Sequence of chain 1.C:
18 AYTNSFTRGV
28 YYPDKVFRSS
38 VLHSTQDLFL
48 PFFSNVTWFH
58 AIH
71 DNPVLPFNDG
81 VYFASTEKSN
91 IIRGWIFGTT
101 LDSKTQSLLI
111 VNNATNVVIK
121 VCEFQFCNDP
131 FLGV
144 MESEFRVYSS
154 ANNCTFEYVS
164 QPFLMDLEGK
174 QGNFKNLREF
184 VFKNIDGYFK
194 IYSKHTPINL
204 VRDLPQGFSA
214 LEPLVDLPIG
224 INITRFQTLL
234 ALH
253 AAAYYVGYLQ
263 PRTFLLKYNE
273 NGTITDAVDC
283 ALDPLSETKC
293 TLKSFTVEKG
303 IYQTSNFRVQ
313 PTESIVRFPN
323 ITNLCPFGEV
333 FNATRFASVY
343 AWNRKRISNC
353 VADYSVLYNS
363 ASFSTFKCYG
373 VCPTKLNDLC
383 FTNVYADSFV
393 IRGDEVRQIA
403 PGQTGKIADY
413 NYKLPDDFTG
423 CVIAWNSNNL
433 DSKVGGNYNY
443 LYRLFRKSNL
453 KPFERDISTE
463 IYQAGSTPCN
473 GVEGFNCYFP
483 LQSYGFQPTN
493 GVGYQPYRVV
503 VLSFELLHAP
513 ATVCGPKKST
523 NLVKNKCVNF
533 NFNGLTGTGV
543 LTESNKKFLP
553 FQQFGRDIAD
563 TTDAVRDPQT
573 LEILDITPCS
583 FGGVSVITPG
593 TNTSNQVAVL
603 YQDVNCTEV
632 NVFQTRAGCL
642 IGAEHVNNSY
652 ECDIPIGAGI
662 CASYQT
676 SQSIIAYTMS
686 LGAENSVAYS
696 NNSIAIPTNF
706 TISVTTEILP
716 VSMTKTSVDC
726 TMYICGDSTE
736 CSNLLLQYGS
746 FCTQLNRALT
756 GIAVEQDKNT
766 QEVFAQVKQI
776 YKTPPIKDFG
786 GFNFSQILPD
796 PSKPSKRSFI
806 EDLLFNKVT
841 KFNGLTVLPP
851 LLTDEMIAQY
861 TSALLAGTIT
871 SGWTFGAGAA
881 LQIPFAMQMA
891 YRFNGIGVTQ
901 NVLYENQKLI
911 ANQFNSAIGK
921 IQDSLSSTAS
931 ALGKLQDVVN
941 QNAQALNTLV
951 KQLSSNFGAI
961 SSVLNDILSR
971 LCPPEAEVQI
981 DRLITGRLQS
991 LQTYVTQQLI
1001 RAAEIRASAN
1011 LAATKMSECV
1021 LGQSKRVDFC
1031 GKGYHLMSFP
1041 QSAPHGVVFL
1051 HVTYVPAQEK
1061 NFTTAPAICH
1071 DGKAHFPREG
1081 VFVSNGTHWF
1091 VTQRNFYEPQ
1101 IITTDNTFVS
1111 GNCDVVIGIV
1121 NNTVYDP

Binding-site contacts:
Ligand atom O6 contacts residue THR706 of chain 1.C at 4.4 Å.
Ligand atom C4 contacts residue ASN704 of chain 1.C at 4.2 Å.
Ligand atom O6 contacts residue GLN913 of chain 1.C at 3.8 Å.
Ligand atom C1 contacts residue GLN1058 of chain 1.C at 4.2 Å.
Ligand atom O7 contacts residue LEU909 of chain 1.C at 3.4 Å.
Ligand atom C7 contacts residue ASN704 of chain 1.C at 3.1 Å.
Ligand atom C3 contacts residue ASN704 of chain 1.C at 3.7 Å.
Ligand atom C5 contacts residue LEU909 of chain 1.C at 4.3 Å (hydrophobic).
Ligand atom C8 contacts residue ASN704 of chain 1.C at 4.3 Å.
Ligand atom O5 contacts residue GLN1058 of chain 1.C at 4.4 Å.
Ligand atom O6 contacts residue PHE705 of chain 1.C at 4.4 Å.
Ligand atom O7 contacts residue GLN1058 of chain 1.C at 3.5 Å (h-bond).
Ligand atom C7 contacts residue LEU909 of chain 1.C at 3.8 Å (hydrophobic).
Ligand atom C8 contacts residue LEU909 of chain 1.C at 4.2 Å (hydrophobic).
Ligand atom O4 contacts residue LEU909 of chain 1.C at 3.9 Å.
Ligand atom O5 contacts residue ASN704 of chain 1.C at 2.3 Å (h-bond).
Ligand atom C5 contacts residue ASN704 of chain 1.C at 3.6 Å.
Ligand atom C3 contacts residue LEU909 of chain 1.C at 4.3 Å (hydrophobic).
Ligand atom O7 contacts residue ASN704 of chain 1.C at 3.1 Å (h-bond).
Ligand atom C2 contacts residue ASN704 of chain 1.C at 2.4 Å.
Ligand atom N2 contacts residue ASN704 of chain 1.C at 2.8 Å (h-bond).
Ligand atom C1 contacts residue ASN704 of chain 1.C at 1.4 Å.

A small-molecule ligand and the protein it binds are described below.
Small molecule (SMILES): CC(=O)N[C@H]1[C@H](O[C@H]2[C@H](O)[C@@H](NC(C)=O)CO[C@@H]2CO)O[C@H](CO)[C@@H](O)[C@@H]1O